A small-molecule ligand and the protein it binds are described below.
Small molecule (SMILES): CCCCC[C@H](CC(=O)NO)C(=O)N[C@H](C(=O)N1CCC[C@H]1CO)C(C)C

Binding-site contacts:
Ligand atom N1 contacts residue GLY100 of chain 1.D at 3.8 Å.
Ligand atom C5 contacts residue GLU144 of chain 1.D at 3.3 Å.
Ligand atom O2 contacts residue LEU102 of chain 1.D at 2.4 Å (h-bond).
Ligand atom O13 contacts residue VAL47 of chain 1.D at 2.9 Å (h-bond).
Ligand atom C23 contacts residue GLU69 of chain 1.D at 3.5 Å.
Ligand atom O27 contacts residue TRP98 of chain 1.D at 2.8 Å (h-bond).
Ligand atom C11 contacts residue GLU99 of chain 1.D at 3.2 Å.
Ligand atom O4 contacts residue HIS147 of chain 1.D at 3.4 Å (h-bond).
Ligand atom N14 contacts residue GLY100 of chain 1.D at 3.0 Å (h-bond).
Ligand atom O2 contacts residue CYS101 of chain 1.D at 2.6 Å (h-bond).
Ligand atom O13 contacts residue GLY46 of chain 1.D at 3.3 Å.
Ligand atom O4 contacts residue ZN1 of chain 1.O at 2.3 Å.
Ligand atom N1 contacts residue HIS143 of chain 1.D at 3.6 Å.
Ligand atom C24 contacts residue TYR136 of chain 1.D at 3.9 Å (hydrophobic).
Ligand atom N1 contacts residue LEU102 of chain 1.D at 2.6 Å (h-bond).
Ligand atom C10 contacts residue HIS143 of chain 1.D at 3.7 Å.
Ligand atom O2 contacts residue HIS143 of chain 1.D at 3.6 Å (h-bond).
Ligand atom C11 contacts residue HIS143 of chain 1.D at 3.4 Å.
Ligand atom N1 contacts residue CYS101 of chain 1.D at 3.2 Å.
Ligand atom O4 contacts residue HIS143 of chain 1.D at 2.9 Å (h-bond).
Ligand atom C5 contacts residue GLY48 of chain 1.D at 3.5 Å.
Ligand atom O2 contacts residue GLN53 of chain 1.D at 2.6 Å (h-bond).
Ligand atom C3 contacts residue GLU144 of chain 1.D at 3.2 Å.
Ligand atom N1 contacts residue ZN1 of chain 1.O at 2.5 Å.
Ligand atom O2 contacts residue HIS147 of chain 1.D at 3.7 Å.
Ligand atom N1 contacts residue GLN53 of chain 1.D at 3.3 Å (h-bond).
Ligand atom O2 contacts residue SER103 of chain 1.D at 3.8 Å.
Ligand atom C9 contacts residue VAL140 of chain 1.D at 3.9 Å (hydrophobic).
Ligand atom C25 contacts residue THR74 of chain 1.D at 3.6 Å.
Ligand atom C3 contacts residue ZN1 of chain 1.O at 2.7 Å.
Ligand atom O4 contacts residue GLU144 of chain 1.D at 2.4 Å (salt-bridge).
Ligand atom C3 contacts residue GLN53 of chain 1.D at 3.6 Å.
Ligand atom O4 contacts residue GLN53 of chain 1.D at 3.3 Å (h-bond).
Ligand atom C25 contacts residue TYR136 of chain 1.D at 3.3 Å (hydrophobic).
Ligand atom C3 contacts residue HIS143 of chain 1.D at 3.3 Å.
Ligand atom O2 contacts residue ZN1 of chain 1.O at 1.9 Å.
Ligand atom C10 contacts residue VAL140 of chain 1.D at 3.6 Å (hydrophobic).
Ligand atom O20 contacts residue GLY100 of chain 1.D at 3.4 Å (h-bond).
Ligand atom C6 contacts residue GLY100 of chain 1.D at 3.2 Å.
Ligand atom C12 contacts residue GLY100 of chain 1.D at 3.6 Å.

Sequence of chain 1.D:
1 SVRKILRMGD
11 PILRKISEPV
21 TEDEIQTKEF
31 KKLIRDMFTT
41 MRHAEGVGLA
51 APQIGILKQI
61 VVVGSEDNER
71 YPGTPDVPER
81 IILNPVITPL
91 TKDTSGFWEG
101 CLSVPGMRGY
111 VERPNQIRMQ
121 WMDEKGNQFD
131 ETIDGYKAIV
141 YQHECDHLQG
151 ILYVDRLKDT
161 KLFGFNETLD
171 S